Binding-site contacts:
Ligand atom O6 contacts residue GLU120 of chain 2.SA at 3.3 Å.
Ligand atom N2 contacts residue ASN121 of chain 2.SA at 2.9 Å (h-bond).
Ligand atom C4 contacts residue ASN121 of chain 2.SA at 4.4 Å.
Ligand atom C2 contacts residue ASN121 of chain 2.SA at 2.6 Å.
Ligand atom C8 contacts residue THR123 of chain 2.SA at 4.2 Å.
Ligand atom C8 contacts residue VAL106 of chain 2.SA at 4.5 Å (hydrophobic).
Ligand atom C8 contacts residue LYS218 of chain 2.SA at 4.3 Å.
Ligand atom C3 contacts residue ASN121 of chain 2.SA at 3.9 Å.
Ligand atom O5 contacts residue ASN121 of chain 2.SA at 2.5 Å (h-bond).
Ligand atom O7 contacts residue ASN121 of chain 2.SA at 3.0 Å (h-bond).
Ligand atom C5 contacts residue ASN121 of chain 2.SA at 3.8 Å.
Ligand atom O5 contacts residue GLU120 of chain 2.SA at 4.1 Å.
Ligand atom C7 contacts residue ASN121 of chain 2.SA at 3.1 Å.
Ligand atom C8 contacts residue ASN121 of chain 2.SA at 4.3 Å.
Ligand atom C1 contacts residue ASN121 of chain 2.SA at 1.5 Å.
Ligand atom O7 contacts residue VAL106 of chain 2.SA at 4.0 Å.

This small molecule binds to this protein.
Small molecule (SMILES): CC(=O)N[C@@H]1[C@@H](O)[C@H](O)[C@@H](CO)O[C@H]1O

Sequence of chain 2.SA:
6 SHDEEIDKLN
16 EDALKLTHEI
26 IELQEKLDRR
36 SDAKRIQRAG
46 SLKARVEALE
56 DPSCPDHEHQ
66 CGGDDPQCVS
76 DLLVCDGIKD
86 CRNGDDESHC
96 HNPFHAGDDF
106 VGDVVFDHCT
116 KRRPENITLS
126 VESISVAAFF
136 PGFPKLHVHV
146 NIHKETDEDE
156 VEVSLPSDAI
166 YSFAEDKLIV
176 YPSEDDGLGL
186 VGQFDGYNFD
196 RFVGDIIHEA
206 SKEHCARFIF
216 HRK